Binding-site contacts:
Ligand atom N3 contacts residue DG8 of chain 1.B at 3.0 Å (h-bond).
Ligand atom N1 contacts residue DG4 of chain 1.B at 2.9 Å (h-bond).
Ligand atom N2 contacts residue DC1 of chain 1.B at 3.0 Å (h-bond).
Ligand atom N2 contacts residue DU5 of chain 1.B at 2.6 Å (h-bond).
Ligand atom O2 contacts residue TYR208 of chain 1.A at 2.9 Å.
Ligand atom OP2 contacts residue GLN45 of chain 1.A at 2.8 Å (h-bond).
Ligand atom O6 contacts residue DU5 of chain 1.B at 2.6 Å (h-bond).
Ligand atom OP1 contacts residue LYS20 of chain 1.A at 2.8 Å (salt-bridge).
Ligand atom N1 contacts residue DC2 of chain 1.B at 2.6 Å (h-bond).
Ligand atom N2 contacts residue DC7 of chain 1.B at 2.5 Å.
Ligand atom N6 contacts residue DT3 of chain 1.B at 2.9 Å (h-bond).
Ligand atom N2 contacts residue DC2 of chain 1.B at 2.8 Å (h-bond).
Ligand atom N4 contacts residue DU5 of chain 1.B at 2.8 Å (h-bond).
Ligand atom N6 contacts residue DG4 of chain 1.B at 3.1 Å (h-bond).
Ligand atom C2 contacts residue DG4 of chain 1.B at 3.1 Å.
Ligand atom OP1 contacts residue ALA16 of chain 1.A at 3.0 Å (h-bond).
Ligand atom O2 contacts residue DG6 of chain 1.B at 2.6 Å (h-bond).
Ligand atom O3' contacts residue ARG15 of chain 1.A at 2.9 Å (salt-bridge).
Ligand atom N4 contacts residue DG8 of chain 1.B at 3.0 Å (h-bond).
Ligand atom N4 contacts residue DG4 of chain 1.B at 2.7 Å (h-bond).
Ligand atom O2 contacts residue DG4 of chain 1.B at 3.1 Å (h-bond).
Ligand atom C4 contacts residue DG4 of chain 1.B at 3.1 Å.
Ligand atom O4' contacts residue ARG209 of chain 1.A at 3.0 Å.
Ligand atom O6 contacts residue DC7 of chain 1.B at 2.9 Å (h-bond).
Ligand atom N1 contacts residue DG6 of chain 1.B at 3.1 Å (h-bond).
Ligand atom N6 contacts residue DC2 of chain 1.B at 3.0 Å (h-bond).
Ligand atom O6 contacts residue DG6 of chain 1.B at 2.6 Å (h-bond).
Ligand atom OP1 contacts residue GLY67 of chain 1.A at 2.7 Å.
Ligand atom C6 contacts residue DC2 of chain 1.B at 3.1 Å.
Ligand atom O6 contacts residue DC1 of chain 1.B at 2.7 Å (h-bond).
Ligand atom N1 contacts residue DT3 of chain 1.B at 3.1 Å (h-bond).
Ligand atom C6 contacts residue DC7 of chain 1.B at 3.0 Å.
Ligand atom N1 contacts residue DU5 of chain 1.B at 2.6 Å (h-bond).
Ligand atom O6 contacts residue DC2 of chain 1.B at 2.5 Å (h-bond).
Ligand atom N3 contacts residue DG4 of chain 1.B at 2.8 Å (h-bond).
Ligand atom N1 contacts residue DC7 of chain 1.B at 2.4 Å (h-bond).
Ligand atom OP2 contacts residue ARG19 of chain 1.A at 2.9 Å (salt-bridge).
Ligand atom N1 contacts residue DC1 of chain 1.B at 2.8 Å (h-bond).
Ligand atom O2 contacts residue DG8 of chain 1.B at 2.9 Å (h-bond).
Ligand atom C6 contacts residue DU5 of chain 1.B at 3.1 Å.

Sequence of chain 1.A:
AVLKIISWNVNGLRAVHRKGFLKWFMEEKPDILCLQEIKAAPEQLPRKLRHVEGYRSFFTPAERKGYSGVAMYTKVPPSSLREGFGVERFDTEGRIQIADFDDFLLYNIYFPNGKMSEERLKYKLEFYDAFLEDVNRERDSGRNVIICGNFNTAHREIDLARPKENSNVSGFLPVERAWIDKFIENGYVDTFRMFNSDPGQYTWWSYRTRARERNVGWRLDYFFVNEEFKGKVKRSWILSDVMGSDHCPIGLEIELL

The small molecule below binds the protein below.
Small molecule (SMILES): Nc1ccn([C@H]2C[C@H](O[P](=O)(O)OC[C@H]3O[C@@H](n4cnc5c(=O)nc(N)[nH]c54)C[C@@H]3O[P](=O)(O)OC[C@H]3O[C@@H](n4ccc(N)nc4=O)C[C@@H]3O[P](=O)(O)OC[C@H]3O[C@@H](n4cnc5c(N)ncnc54)C[C@@H]3O[P](=O)(O)OC[C@H]3O[C@@H](n4cnc5c(=O)nc(N)[nH]c54)C[C@@H]3O[P](=O)(O)OC[C@H]3O[C@@H](n4cnc5c(=O)nc(N)[nH]c54)C[C@@H]3O)[C@@H](CO[P](=O)(O)O[C@H]3C[C@H](n4cnc5c(=O)nc(N)[nH]c54)O[C@@H]3CO[P](=O)(O)O[C@H]3C[C@H](n4ccc(N)nc4=O)O[C@@H]3CO)O2)c(=O)n1